Binding-site contacts:
Ligand atom C38 contacts residue PHE124 of chain 1.A at 3.7 Å (hydrophobic).
Ligand atom C23 contacts residue ILE173 of chain 1.A at 3.8 Å (hydrophobic).
Ligand atom C25 contacts residue ILE224 of chain 1.A at 4.1 Å (hydrophobic).
Ligand atom C27 contacts residue SER50 of chain 1.A at 4.1 Å.
Ligand atom C38 contacts residue LYS127 of chain 1.A at 3.5 Å.
Ligand atom C6 contacts residue VAL51 of chain 1.A at 3.8 Å (hydrophobic).
Ligand atom C23 contacts residue ASN47 of chain 1.A at 3.7 Å.
Ligand atom O43 contacts residue ASP220 of chain 1.A at 3.4 Å (salt-bridge).
Ligand atom C27 contacts residue PHE124 of chain 1.A at 3.6 Å (hydrophobic).
Ligand atom C48 contacts residue ASN47 of chain 1.A at 3.8 Å.
Ligand atom O22 contacts residue ASN47 of chain 1.A at 3.2 Å (h-bond).
Ligand atom C20 contacts residue CYS11 of chain 1.B at 3.6 Å (hydrophobic).
Ligand atom C26 contacts residue CYS11 of chain 1.B at 3.6 Å (hydrophobic).
Ligand atom C48 contacts residue LEU48 of chain 1.A at 3.6 Å (hydrophobic).
Ligand atom C27 contacts residue LYS127 of chain 1.A at 3.8 Å.
Ligand atom C7 contacts residue ASN47 of chain 1.A at 3.7 Å.
Ligand atom C31 contacts residue LEU223 of chain 1.A at 3.6 Å (hydrophobic).
Ligand atom C26 contacts residue LYS127 of chain 1.A at 3.9 Å.
Ligand atom C18 contacts residue FAR1 of chain 1.G at 3.6 Å.
Ligand atom C18 contacts residue ILE224 of chain 1.A at 3.9 Å (hydrophobic).
Ligand atom C14 contacts residue ASN47 of chain 1.A at 3.4 Å.
Ligand atom C25 contacts residue ILE173 of chain 1.A at 4.1 Å (hydrophobic).
Ligand atom C26 contacts residue ILE173 of chain 1.A at 4.1 Å (hydrophobic).
Ligand atom O16 contacts residue PRO172 of chain 1.A at 3.8 Å.
Ligand atom C10 contacts residue FAR1 of chain 1.G at 4.0 Å.
Ligand atom O13 contacts residue LYS54 of chain 1.A at 4.1 Å.
Ligand atom O37 contacts residue LEU223 of chain 1.A at 3.4 Å.
Ligand atom C48 contacts residue VAL51 of chain 1.A at 3.9 Å (hydrophobic).
Ligand atom C18 contacts residue LEU223 of chain 1.A at 4.0 Å (hydrophobic).
Ligand atom C7 contacts residue SER50 of chain 1.A at 3.9 Å.
Ligand atom O32 contacts residue LYS127 of chain 1.A at 2.8 Å (salt-bridge).
Ligand atom O13 contacts residue VAL51 of chain 1.A at 3.6 Å.
Ligand atom C7 contacts residue VAL51 of chain 1.A at 3.7 Å (hydrophobic).
Ligand atom C38 contacts residue MET128 of chain 1.A at 3.6 Å (hydrophobic).
Ligand atom C10 contacts residue CYS11 of chain 1.B at 4.0 Å (hydrophobic).
Ligand atom C20 contacts residue LYS127 of chain 1.A at 4.0 Å.
Ligand atom O24 contacts residue LEU223 of chain 1.A at 3.5 Å.
Ligand atom C25 contacts residue PRO172 of chain 1.A at 3.5 Å (hydrophobic).
Ligand atom C25 contacts residue CYS11 of chain 1.B at 3.9 Å (hydrophobic).
Ligand atom C23 contacts residue PHE124 of chain 1.A at 3.9 Å (hydrophobic).

Sequence of chain 1.B:
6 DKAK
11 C

Sequence of chain 1.A:
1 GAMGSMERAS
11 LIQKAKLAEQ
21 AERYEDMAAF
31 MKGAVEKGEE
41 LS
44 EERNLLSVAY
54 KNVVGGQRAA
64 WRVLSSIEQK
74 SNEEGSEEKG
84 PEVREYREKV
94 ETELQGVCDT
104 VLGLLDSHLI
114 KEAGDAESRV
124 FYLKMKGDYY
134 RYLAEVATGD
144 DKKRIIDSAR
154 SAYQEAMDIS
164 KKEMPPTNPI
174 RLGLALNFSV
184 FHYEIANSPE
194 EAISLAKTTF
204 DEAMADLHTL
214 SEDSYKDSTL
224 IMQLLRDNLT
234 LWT

This protein binds this small molecule.
Small molecule (SMILES): C=CC(C)(C)OC[C@H]1O[C@H](O[C@@H]2C3=C([C@H](C)COC(C)=O)C[C@H](O)[C@]3(C)/C=C3/[C@@H](COC)CC[C@H]3[C@@H](C)[C@H]2O)[C@H](O)[C@@H](OC(C)=O)[C@@H]1O